Sequence of chain 1.A:
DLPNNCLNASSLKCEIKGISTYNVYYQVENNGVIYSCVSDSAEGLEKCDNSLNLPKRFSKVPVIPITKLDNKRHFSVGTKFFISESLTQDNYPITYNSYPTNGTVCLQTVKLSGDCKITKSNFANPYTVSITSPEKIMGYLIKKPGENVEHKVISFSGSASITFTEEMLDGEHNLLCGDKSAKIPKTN

This small molecule binds to this protein.
Small molecule (SMILES): CC(=O)N[C@@H]1[C@@H](O)[C@H](O)[C@@H](CO)O[C@H]1O

Binding-site contacts:
Ligand atom N2 contacts residue ASN18 of chain 1.A at 3.7 Å.
Ligand atom C5 contacts residue ASN18 of chain 1.A at 3.7 Å.
Ligand atom O7 contacts residue ASN18 of chain 1.A at 3.0 Å (h-bond).
Ligand atom O3 contacts residue ASN18 of chain 1.A at 3.7 Å.
Ligand atom C7 contacts residue ASN18 of chain 1.A at 3.8 Å.
Ligand atom C4 contacts residue ASN18 of chain 1.A at 4.0 Å.
Ligand atom C1 contacts residue SER21 of chain 1.A at 4.5 Å.
Ligand atom C3 contacts residue ASN18 of chain 1.A at 3.6 Å.
Ligand atom C1 contacts residue ASN18 of chain 1.A at 1.5 Å.
Ligand atom C2 contacts residue ASN18 of chain 1.A at 2.6 Å.
Ligand atom O5 contacts residue ASN18 of chain 1.A at 2.4 Å (h-bond).
Ligand atom O5 contacts residue SER21 of chain 1.A at 4.1 Å.